Binding-site contacts:
Ligand atom C4 contacts residue ASN306 of chain 2.A at 4.3 Å.
Ligand atom O6 contacts residue LYS349 of chain 2.A at 3.3 Å.
Ligand atom C5 contacts residue ASN306 of chain 2.A at 3.8 Å.
Ligand atom C5 contacts residue TYR304 of chain 2.A at 4.1 Å (hydrophobic).
Ligand atom O5 contacts residue ASN306 of chain 2.A at 2.5 Å (h-bond).
Ligand atom N2 contacts residue ASN306 of chain 2.A at 2.9 Å (h-bond).
Ligand atom O4 contacts residue TYR304 of chain 2.A at 4.1 Å.
Ligand atom C1 contacts residue TYR304 of chain 2.A at 4.1 Å (hydrophobic).
Ligand atom O5 contacts residue TYR304 of chain 2.A at 3.3 Å (h-bond).
Ligand atom C6 contacts residue LYS349 of chain 2.A at 4.4 Å.
Ligand atom C4 contacts residue TYR304 of chain 2.A at 4.3 Å (hydrophobic).
Ligand atom O7 contacts residue ASN306 of chain 2.A at 3.1 Å (h-bond).
Ligand atom C8 contacts residue ASN306 of chain 2.A at 4.4 Å.
Ligand atom C2 contacts residue TYR304 of chain 2.A at 4.3 Å (hydrophobic).
Ligand atom C2 contacts residue ASN306 of chain 2.A at 2.5 Å.
Ligand atom C1 contacts residue ASN306 of chain 2.A at 1.5 Å.
Ligand atom O5 contacts residue TYR305 of chain 2.A at 4.3 Å.
Ligand atom C7 contacts residue ASN306 of chain 2.A at 3.2 Å.
Ligand atom C3 contacts residue ASN306 of chain 2.A at 3.9 Å.
Ligand atom C6 contacts residue TYR304 of chain 2.A at 4.0 Å (hydrophobic).

The small molecule below binds the protein below.
Small molecule (SMILES): CC(=O)N[C@@H]1[C@@H](O)[C@H](O)[C@@H](CO)O[C@H]1O

Sequence of chain 2.A:
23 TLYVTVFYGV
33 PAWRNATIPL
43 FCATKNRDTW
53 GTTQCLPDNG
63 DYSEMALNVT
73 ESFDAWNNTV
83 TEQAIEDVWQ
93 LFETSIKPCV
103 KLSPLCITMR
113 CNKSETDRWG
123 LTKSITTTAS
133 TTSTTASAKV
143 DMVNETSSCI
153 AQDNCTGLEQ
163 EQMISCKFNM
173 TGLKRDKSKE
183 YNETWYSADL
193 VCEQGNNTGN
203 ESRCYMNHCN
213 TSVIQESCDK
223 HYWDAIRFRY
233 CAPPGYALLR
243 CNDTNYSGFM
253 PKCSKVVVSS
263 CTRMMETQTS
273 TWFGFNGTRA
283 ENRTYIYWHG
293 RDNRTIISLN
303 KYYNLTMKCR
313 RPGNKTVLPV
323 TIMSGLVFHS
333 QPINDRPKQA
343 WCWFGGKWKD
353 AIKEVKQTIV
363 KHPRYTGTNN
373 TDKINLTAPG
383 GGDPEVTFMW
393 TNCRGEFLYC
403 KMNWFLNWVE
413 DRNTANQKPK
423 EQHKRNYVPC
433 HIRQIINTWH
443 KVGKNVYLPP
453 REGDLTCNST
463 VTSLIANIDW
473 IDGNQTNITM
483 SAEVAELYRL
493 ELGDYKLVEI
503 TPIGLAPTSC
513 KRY